Sequence of chain 1.B:
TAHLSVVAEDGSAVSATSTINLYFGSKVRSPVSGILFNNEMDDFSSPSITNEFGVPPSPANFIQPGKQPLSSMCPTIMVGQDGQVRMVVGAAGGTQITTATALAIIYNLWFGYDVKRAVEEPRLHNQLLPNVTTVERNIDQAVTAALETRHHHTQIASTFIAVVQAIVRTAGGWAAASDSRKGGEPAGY

This protein binds this small molecule.
Small molecule (SMILES): CC(=O)N[C@@H]1[C@@H](O)[C@H](O)[C@@H](CO)O[C@H]1O

Sequence of chain 1.A:
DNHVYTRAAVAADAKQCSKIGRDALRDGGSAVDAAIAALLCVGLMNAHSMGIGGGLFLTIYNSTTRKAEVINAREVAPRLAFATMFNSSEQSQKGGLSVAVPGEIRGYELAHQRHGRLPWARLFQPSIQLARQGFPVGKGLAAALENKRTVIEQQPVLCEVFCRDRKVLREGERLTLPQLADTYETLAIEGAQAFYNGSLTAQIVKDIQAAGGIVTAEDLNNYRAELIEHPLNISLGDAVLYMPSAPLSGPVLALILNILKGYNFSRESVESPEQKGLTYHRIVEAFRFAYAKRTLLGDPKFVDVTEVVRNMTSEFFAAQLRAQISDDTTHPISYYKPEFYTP

Binding-site contacts:
Ligand atom C7 contacts residue ARG123 of chain 1.A at 4.5 Å.
Ligand atom C8 contacts residue SER12 of chain 1.B at 3.9 Å.
Ligand atom C8 contacts residue SER36 of chain 1.A at 4.3 Å.
Ligand atom O5 contacts residue THR71 of chain 1.A at 3.3 Å.
Ligand atom O6 contacts residue THR71 of chain 1.A at 3.5 Å.
Ligand atom O5 contacts residue ASN68 of chain 1.A at 2.4 Å (h-bond).
Ligand atom O7 contacts residue HIS121 of chain 1.A at 3.2 Å (h-bond).
Ligand atom O3 contacts residue ARG123 of chain 1.A at 2.5 Å (salt-bridge).
Ligand atom C1 contacts residue THR70 of chain 1.A at 4.4 Å.
Ligand atom C5 contacts residue THR70 of chain 1.A at 4.5 Å.
Ligand atom O7 contacts residue ASN68 of chain 1.A at 3.9 Å.
Ligand atom C4 contacts residue ASN68 of chain 1.A at 4.3 Å.
Ligand atom C7 contacts residue HIS121 of chain 1.A at 4.3 Å.
Ligand atom C5 contacts residue ASN68 of chain 1.A at 3.7 Å.
Ligand atom C2 contacts residue ASN68 of chain 1.A at 2.5 Å.
Ligand atom C3 contacts residue ASN68 of chain 1.A at 3.9 Å.
Ligand atom C3 contacts residue ARG123 of chain 1.A at 3.8 Å.
Ligand atom C7 contacts residue ASN68 of chain 1.A at 3.6 Å.
Ligand atom C8 contacts residue ASP10 of chain 1.B at 3.9 Å.
Ligand atom C1 contacts residue ASN68 of chain 1.A at 1.4 Å.
Ligand atom N2 contacts residue ASN68 of chain 1.A at 2.9 Å (h-bond).
Ligand atom C5 contacts residue THR71 of chain 1.A at 3.9 Å.
Ligand atom C1 contacts residue THR71 of chain 1.A at 4.2 Å.
Ligand atom O7 contacts residue ARG123 of chain 1.A at 4.4 Å.
Ligand atom C6 contacts residue THR71 of chain 1.A at 3.6 Å.